Binding-site contacts:
Ligand atom O7 contacts residue ASN657 of chain 1.A at 3.8 Å.
Ligand atom N2 contacts residue ASN657 of chain 1.A at 2.9 Å (h-bond).
Ligand atom C2 contacts residue ASN657 of chain 1.A at 2.4 Å.
Ligand atom C3 contacts residue ASN657 of chain 1.A at 3.8 Å.
Ligand atom C5 contacts residue ASN657 of chain 1.A at 3.7 Å.
Ligand atom C1 contacts residue ASN657 of chain 1.A at 1.4 Å.
Ligand atom C4 contacts residue ASN657 of chain 1.A at 4.2 Å.
Ligand atom C7 contacts residue ASN657 of chain 1.A at 3.6 Å.
Ligand atom O5 contacts residue ASN657 of chain 1.A at 2.4 Å (h-bond).
Ligand atom C8 contacts residue HIS655 of chain 1.A at 4.2 Å.

The small molecule below binds the protein below.
Small molecule (SMILES): CC(=O)N[C@@H]1[C@@H](O)[C@H](O)[C@@H](CO)O[C@H]1O

Sequence of chain 1.A:
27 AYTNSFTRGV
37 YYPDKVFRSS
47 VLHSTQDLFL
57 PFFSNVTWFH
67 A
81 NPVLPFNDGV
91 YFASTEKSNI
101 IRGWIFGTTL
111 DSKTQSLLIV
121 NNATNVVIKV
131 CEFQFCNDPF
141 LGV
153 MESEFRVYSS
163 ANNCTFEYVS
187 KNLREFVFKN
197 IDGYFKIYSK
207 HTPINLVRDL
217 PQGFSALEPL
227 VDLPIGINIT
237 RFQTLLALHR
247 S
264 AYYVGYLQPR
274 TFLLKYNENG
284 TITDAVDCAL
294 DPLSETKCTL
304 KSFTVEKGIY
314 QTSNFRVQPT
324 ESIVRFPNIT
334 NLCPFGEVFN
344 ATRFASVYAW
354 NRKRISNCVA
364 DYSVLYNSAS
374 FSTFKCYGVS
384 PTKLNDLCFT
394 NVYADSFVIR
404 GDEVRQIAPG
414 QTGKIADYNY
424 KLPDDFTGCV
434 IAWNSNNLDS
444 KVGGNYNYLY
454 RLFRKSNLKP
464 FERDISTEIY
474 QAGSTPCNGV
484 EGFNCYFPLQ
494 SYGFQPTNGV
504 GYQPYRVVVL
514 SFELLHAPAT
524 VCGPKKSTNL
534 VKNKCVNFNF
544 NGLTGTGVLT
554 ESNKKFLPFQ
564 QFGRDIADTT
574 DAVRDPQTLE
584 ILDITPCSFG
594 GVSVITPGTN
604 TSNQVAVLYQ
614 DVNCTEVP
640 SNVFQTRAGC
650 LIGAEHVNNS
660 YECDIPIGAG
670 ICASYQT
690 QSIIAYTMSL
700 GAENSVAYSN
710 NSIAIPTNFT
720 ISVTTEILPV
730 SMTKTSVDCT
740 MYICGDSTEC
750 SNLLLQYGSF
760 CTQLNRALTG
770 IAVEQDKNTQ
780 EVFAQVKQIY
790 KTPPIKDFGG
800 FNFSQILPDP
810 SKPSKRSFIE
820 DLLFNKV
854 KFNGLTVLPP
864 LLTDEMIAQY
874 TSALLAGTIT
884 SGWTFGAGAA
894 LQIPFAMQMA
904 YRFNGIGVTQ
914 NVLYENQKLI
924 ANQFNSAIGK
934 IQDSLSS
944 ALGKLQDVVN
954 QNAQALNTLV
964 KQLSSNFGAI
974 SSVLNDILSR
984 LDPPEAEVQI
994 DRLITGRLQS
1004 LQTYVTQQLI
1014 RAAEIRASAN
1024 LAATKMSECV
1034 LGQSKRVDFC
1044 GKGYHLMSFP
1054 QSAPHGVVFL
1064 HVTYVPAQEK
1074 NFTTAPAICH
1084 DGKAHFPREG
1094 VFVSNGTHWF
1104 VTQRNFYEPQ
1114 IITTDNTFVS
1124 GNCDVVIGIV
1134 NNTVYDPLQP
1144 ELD